Sequence of chain 1.B:
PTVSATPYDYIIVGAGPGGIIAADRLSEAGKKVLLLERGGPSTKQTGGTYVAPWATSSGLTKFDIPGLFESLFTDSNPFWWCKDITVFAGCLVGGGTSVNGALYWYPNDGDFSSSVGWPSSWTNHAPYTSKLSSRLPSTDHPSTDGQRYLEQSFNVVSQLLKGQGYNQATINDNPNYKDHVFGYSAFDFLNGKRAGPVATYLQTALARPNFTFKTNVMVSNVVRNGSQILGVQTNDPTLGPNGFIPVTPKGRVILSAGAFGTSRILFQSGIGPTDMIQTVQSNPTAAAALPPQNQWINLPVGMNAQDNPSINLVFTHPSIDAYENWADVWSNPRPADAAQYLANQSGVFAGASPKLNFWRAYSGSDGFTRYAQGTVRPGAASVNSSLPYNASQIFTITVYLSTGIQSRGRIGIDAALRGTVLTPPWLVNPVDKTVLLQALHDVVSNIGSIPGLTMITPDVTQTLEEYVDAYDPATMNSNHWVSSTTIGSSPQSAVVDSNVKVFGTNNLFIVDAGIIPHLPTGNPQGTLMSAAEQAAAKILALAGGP

This small molecule binds to this protein.
Small molecule (SMILES): OC[C@H]1O[C@H](O)[C@@H](O)[C@@H](O)[C@@H]1O

Binding-site contacts:
Ligand atom O5 contacts residue VAL3 of chain 1.B at 4.5 Å.
Ligand atom O4 contacts residue THR2 of chain 1.B at 4.4 Å.
Ligand atom C4 contacts residue THR2 of chain 1.B at 3.4 Å.
Ligand atom O5 contacts residue THR2 of chain 1.B at 2.4 Å (h-bond).
Ligand atom O2 contacts residue VAL3 of chain 1.B at 3.9 Å.
Ligand atom C2 contacts residue VAL3 of chain 1.B at 4.1 Å (hydrophobic).
Ligand atom C1 contacts residue VAL3 of chain 1.B at 3.5 Å (hydrophobic).
Ligand atom C2 contacts residue THR2 of chain 1.B at 2.4 Å.
Ligand atom C1 contacts residue THR2 of chain 1.B at 1.4 Å.
Ligand atom C6 contacts residue THR2 of chain 1.B at 4.2 Å.
Ligand atom O6 contacts residue THR2 of chain 1.B at 4.1 Å.
Ligand atom C5 contacts residue THR2 of chain 1.B at 2.9 Å.
Ligand atom O2 contacts residue THR2 of chain 1.B at 3.6 Å.
Ligand atom C3 contacts residue THR2 of chain 1.B at 2.8 Å.
Ligand atom O3 contacts residue THR2 of chain 1.B at 4.1 Å.